Sequence of chain 1.A:
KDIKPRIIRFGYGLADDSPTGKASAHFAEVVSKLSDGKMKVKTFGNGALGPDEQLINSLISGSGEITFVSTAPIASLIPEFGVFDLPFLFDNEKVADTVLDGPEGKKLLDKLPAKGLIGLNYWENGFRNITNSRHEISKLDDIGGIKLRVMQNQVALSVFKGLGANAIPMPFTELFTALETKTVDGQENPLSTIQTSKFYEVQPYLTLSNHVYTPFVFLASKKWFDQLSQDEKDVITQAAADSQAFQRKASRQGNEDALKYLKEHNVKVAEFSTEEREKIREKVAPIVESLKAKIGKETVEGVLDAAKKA

Binding-site contacts:
Ligand atom O3 contacts residue SER96 of chain 1.A at 2.8 Å (h-bond).
Ligand atom O5 contacts residue SER96 of chain 1.A at 3.6 Å.
Ligand atom O6A contacts residue PHE198 of chain 1.A at 3.5 Å.
Ligand atom C1 contacts residue PHE94 of chain 1.A at 3.9 Å (hydrophobic).
Ligand atom O5 contacts residue MET177 of chain 1.A at 3.9 Å.
Ligand atom C6 contacts residue ARG175 of chain 1.A at 3.6 Å.
Ligand atom C3 contacts residue SER96 of chain 1.A at 3.8 Å.
Ligand atom C2 contacts residue ASP78 of chain 1.A at 3.6 Å.
Ligand atom C6 contacts residue ARG154 of chain 1.A at 3.8 Å.
Ligand atom O6A contacts residue ASN215 of chain 1.A at 3.0 Å (h-bond).
Ligand atom O2 contacts residue ASP78 of chain 1.A at 2.7 Å (salt-bridge).
Ligand atom O1B contacts residue GLY39 of chain 1.A at 3.2 Å (h-bond).
Ligand atom C4 contacts residue PHE198 of chain 1.A at 3.9 Å (hydrophobic).
Ligand atom O5 contacts residue ARG154 of chain 1.A at 3.0 Å (salt-bridge).
Ligand atom C4 contacts residue SER96 of chain 1.A at 3.8 Å.
Ligand atom C6 contacts residue ASN215 of chain 1.A at 4.0 Å.
Ligand atom O6A contacts residue ARG175 of chain 1.A at 2.7 Å (salt-bridge).
Ligand atom C5 contacts residue MET177 of chain 1.A at 3.9 Å (hydrophobic).
Ligand atom C1 contacts residue PHE242 of chain 1.A at 3.6 Å (hydrophobic).
Ligand atom C3 contacts residue ASP78 of chain 1.A at 3.4 Å.
Ligand atom C6 contacts residue MET177 of chain 1.A at 3.5 Å (hydrophobic).
Ligand atom O6A contacts residue ARG154 of chain 1.A at 3.0 Å (salt-bridge).
Ligand atom C1 contacts residue ASP78 of chain 1.A at 3.9 Å.
Ligand atom C6 contacts residue PHE198 of chain 1.A at 3.6 Å (hydrophobic).
Ligand atom O6B contacts residue PHE198 of chain 1.A at 3.6 Å.
Ligand atom C4 contacts residue ASN151 of chain 1.A at 3.9 Å.
Ligand atom C1 contacts residue LEU40 of chain 1.A at 3.7 Å (hydrophobic).
Ligand atom O6B contacts residue MET177 of chain 1.A at 3.5 Å.
Ligand atom O6A contacts residue MET177 of chain 1.A at 3.8 Å.
Ligand atom O2 contacts residue GLY39 of chain 1.A at 3.7 Å.
Ligand atom O1B contacts residue PHE94 of chain 1.A at 3.4 Å.
Ligand atom O6B contacts residue ARG175 of chain 1.A at 2.9 Å (salt-bridge).
Ligand atom C5 contacts residue SER96 of chain 1.A at 3.5 Å.
Ligand atom O3 contacts residue PHE242 of chain 1.A at 3.9 Å.
Ligand atom O3 contacts residue ASP78 of chain 1.A at 2.6 Å (salt-bridge).
Ligand atom C5 contacts residue ASN151 of chain 1.A at 3.7 Å.
Ligand atom O5 contacts residue ASN151 of chain 1.A at 2.9 Å (h-bond).
Ligand atom O1B contacts residue LEU40 of chain 1.A at 2.9 Å (h-bond).
Ligand atom O5 contacts residue ASN215 of chain 1.A at 2.7 Å (h-bond).
Ligand atom C5 contacts residue ASN215 of chain 1.A at 3.5 Å.

A small-molecule ligand and the protein it binds are described below.
Small molecule (SMILES): O=C(O)C(=O)C[C@H](O)[C@H](O)CO